This protein binds this small molecule.
Small molecule (SMILES): Nc1nc2c(ncn2[C@@H]2O[C@H](CO[P](=O)(O)O[P](=O)(O)NP(=O)(O)O)[C@@H](O)[C@H]2O)c(=O)[nH]1

Sequence of chain 1.A:
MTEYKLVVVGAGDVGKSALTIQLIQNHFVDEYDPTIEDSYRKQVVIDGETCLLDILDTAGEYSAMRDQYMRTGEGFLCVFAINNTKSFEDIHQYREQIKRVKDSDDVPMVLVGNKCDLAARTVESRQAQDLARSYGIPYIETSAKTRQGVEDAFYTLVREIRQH

Binding-site contacts:
Ligand atom O2' contacts residue VAL29 of chain 1.A at 2.8 Å (h-bond).
Ligand atom O2B contacts residue SER17 of chain 1.A at 3.0 Å (h-bond).
Ligand atom PB contacts residue LYS16 of chain 1.A at 3.6 Å.
Ligand atom N2 contacts residue ASP119 of chain 1.A at 3.0 Å (salt-bridge).
Ligand atom N7 contacts residue ASN116 of chain 1.A at 3.2 Å (h-bond).
Ligand atom PG contacts residue MG1 of chain 1.B at 3.2 Å.
Ligand atom O2' contacts residue PHE28 of chain 1.A at 3.4 Å.
Ligand atom N3B contacts residue MG1 of chain 1.B at 3.4 Å.
Ligand atom O6 contacts residue LYS117 of chain 1.A at 3.2 Å.
Ligand atom O3A contacts residue ASP13 of chain 1.A at 3.5 Å.
Ligand atom O3' contacts residue ASP30 of chain 1.A at 3.5 Å (salt-bridge).
Ligand atom O1A contacts residue ALA18 of chain 1.A at 2.8 Å (h-bond).
Ligand atom O6 contacts residue SER145 of chain 1.A at 3.4 Å.
Ligand atom O4' contacts residue LYS117 of chain 1.A at 3.3 Å (salt-bridge).
Ligand atom O1B contacts residue GLY15 of chain 1.A at 3.0 Å (h-bond).
Ligand atom O2' contacts residue ASP30 of chain 1.A at 3.5 Å (salt-bridge).
Ligand atom PB contacts residue MG1 of chain 1.B at 3.3 Å.
Ligand atom O3G contacts residue LYS16 of chain 1.A at 2.8 Å (salt-bridge).
Ligand atom O6 contacts residue ASP119 of chain 1.A at 3.5 Å (salt-bridge).
Ligand atom N1 contacts residue ASP119 of chain 1.A at 2.8 Å (salt-bridge).
Ligand atom C8 contacts residue ALA18 of chain 1.A at 3.6 Å (hydrophobic).
Ligand atom O6 contacts residue ASN116 of chain 1.A at 3.3 Å (h-bond).
Ligand atom C6 contacts residue ASP119 of chain 1.A at 3.6 Å.
Ligand atom O3G contacts residue ASP13 of chain 1.A at 3.4 Å (salt-bridge).
Ligand atom O1B contacts residue LYS16 of chain 1.A at 2.7 Å (salt-bridge).
Ligand atom O3G contacts residue GLY12 of chain 1.A at 3.3 Å.
Ligand atom O1G contacts residue MG1 of chain 1.B at 1.9 Å.
Ligand atom C6 contacts residue LYS117 of chain 1.A at 3.6 Å.
Ligand atom O6 contacts residue ALA146 of chain 1.A at 2.8 Å (h-bond).
Ligand atom O3A contacts residue GLY15 of chain 1.A at 3.1 Å (h-bond).
Ligand atom O2G contacts residue ASP13 of chain 1.A at 3.5 Å (salt-bridge).
Ligand atom O2A contacts residue ASP33 of chain 1.A at 3.5 Å.
Ligand atom O1A contacts residue SER17 of chain 1.A at 3.5 Å (h-bond).
Ligand atom O2B contacts residue MG1 of chain 1.B at 2.1 Å.
Ligand atom O1B contacts residue ASP13 of chain 1.A at 3.5 Å (salt-bridge).
Ligand atom O2B contacts residue LYS16 of chain 1.A at 3.6 Å.
Ligand atom N3B contacts residue ASP13 of chain 1.A at 3.1 Å (salt-bridge).
Ligand atom O6 contacts residue LYS147 of chain 1.A at 3.6 Å (salt-bridge).
Ligand atom O1B contacts residue VAL14 of chain 1.A at 3.2 Å (h-bond).
Ligand atom O1A contacts residue GLY15 of chain 1.A at 3.5 Å.